Binding-site contacts:
Ligand atom C1 contacts residue LEU283 of chain 1.C at 3.8 Å (hydrophobic).
Ligand atom C9 contacts residue PHE290 of chain 1.C at 3.6 Å (hydrophobic).
Ligand atom C5 contacts residue MET274 of chain 1.C at 3.5 Å (hydrophobic).
Ligand atom O27 contacts residue PHE290 of chain 1.C at 3.8 Å.
Ligand atom C5 contacts residue LEU286 of chain 1.C at 4.1 Å (hydrophobic).
Ligand atom C19 contacts residue MET274 of chain 1.C at 3.3 Å (hydrophobic).
Ligand atom C23 contacts residue PHE290 of chain 1.C at 3.5 Å (hydrophobic).
Ligand atom O11 contacts residue VAL294 of chain 1.C at 3.5 Å.
Ligand atom N29 contacts residue LEU235 of chain 1.C at 4.1 Å.
Ligand atom C21 contacts residue PHE290 of chain 1.C at 3.7 Å (hydrophobic).
Ligand atom C24 contacts residue PHE290 of chain 1.C at 3.7 Å (hydrophobic).
Ligand atom C33 contacts residue HIS83 of chain 1.C at 4.0 Å.
Ligand atom N22 contacts residue GLN287 of chain 1.C at 2.8 Å (h-bond).
Ligand atom C2 contacts residue MET274 of chain 1.C at 4.0 Å (hydrophobic).
Ligand atom C1 contacts residue GLN287 of chain 1.C at 3.8 Å.
Ligand atom C4 contacts residue PHE256 of chain 1.C at 4.1 Å (hydrophobic).
Ligand atom C31 contacts residue TYR82 of chain 1.C at 3.6 Å (hydrophobic).
Ligand atom C2 contacts residue GLN287 of chain 1.C at 3.9 Å.
Ligand atom C6 contacts residue MET274 of chain 1.C at 3.3 Å (hydrophobic).
Ligand atom O12 contacts residue PHE290 of chain 1.C at 3.8 Å.
Ligand atom C25 contacts residue PHE290 of chain 1.C at 3.7 Å (hydrophobic).
Ligand atom O3 contacts residue PHE256 of chain 1.C at 3.8 Å.
Ligand atom S10 contacts residue PHE290 of chain 1.C at 3.7 Å.
Ligand atom N26 contacts residue PHE290 of chain 1.C at 3.7 Å.
Ligand atom C4 contacts residue GLN287 of chain 1.C at 3.4 Å.
Ligand atom C21 contacts residue GLN287 of chain 1.C at 3.8 Å.
Ligand atom C18 contacts residue MET274 of chain 1.C at 3.6 Å (hydrophobic).
Ligand atom C6 contacts residue LEU286 of chain 1.C at 4.0 Å (hydrophobic).
Ligand atom C7 contacts residue PHE290 of chain 1.C at 3.5 Å (hydrophobic).
Ligand atom C8 contacts residue PHE290 of chain 1.C at 2.9 Å (hydrophobic).
Ligand atom C2 contacts residue PHE256 of chain 1.C at 3.5 Å (hydrophobic).
Ligand atom O11 contacts residue PHE290 of chain 1.C at 2.7 Å.
Ligand atom C9 contacts residue GLN287 of chain 1.C at 3.8 Å.
Ligand atom N14 contacts residue MET274 of chain 1.C at 3.6 Å.
Ligand atom N22 contacts residue PHE290 of chain 1.C at 3.4 Å.
Ligand atom O27 contacts residue GLN287 of chain 1.C at 3.1 Å (h-bond).
Ligand atom C23 contacts residue GLN287 of chain 1.C at 3.7 Å.
Ligand atom C6 contacts residue PHE290 of chain 1.C at 4.0 Å (hydrophobic).
Ligand atom O3 contacts residue GLN287 of chain 1.C at 3.0 Å (h-bond).
Ligand atom C7 contacts residue MET274 of chain 1.C at 3.8 Å (hydrophobic).

The protein below binds the small molecule below.
Small molecule (SMILES): CCCc1nn(C)c2c(=O)[nH]c(-c3cc(S(=O)(=O)N4CCN(C)CC4)ccc3OCC)nc12

Sequence of chain 1.C:
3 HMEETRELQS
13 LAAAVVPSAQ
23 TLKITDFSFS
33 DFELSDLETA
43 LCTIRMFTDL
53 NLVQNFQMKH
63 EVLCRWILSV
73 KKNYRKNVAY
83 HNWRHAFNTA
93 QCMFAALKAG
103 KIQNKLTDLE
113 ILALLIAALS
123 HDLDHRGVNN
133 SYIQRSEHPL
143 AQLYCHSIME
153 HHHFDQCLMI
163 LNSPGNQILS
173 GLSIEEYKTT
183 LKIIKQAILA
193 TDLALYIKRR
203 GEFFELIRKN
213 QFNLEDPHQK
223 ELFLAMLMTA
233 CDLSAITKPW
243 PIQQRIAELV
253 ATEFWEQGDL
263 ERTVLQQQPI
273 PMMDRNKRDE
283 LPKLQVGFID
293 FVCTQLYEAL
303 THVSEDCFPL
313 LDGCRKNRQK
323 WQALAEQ